Sequence of chain 1.C:
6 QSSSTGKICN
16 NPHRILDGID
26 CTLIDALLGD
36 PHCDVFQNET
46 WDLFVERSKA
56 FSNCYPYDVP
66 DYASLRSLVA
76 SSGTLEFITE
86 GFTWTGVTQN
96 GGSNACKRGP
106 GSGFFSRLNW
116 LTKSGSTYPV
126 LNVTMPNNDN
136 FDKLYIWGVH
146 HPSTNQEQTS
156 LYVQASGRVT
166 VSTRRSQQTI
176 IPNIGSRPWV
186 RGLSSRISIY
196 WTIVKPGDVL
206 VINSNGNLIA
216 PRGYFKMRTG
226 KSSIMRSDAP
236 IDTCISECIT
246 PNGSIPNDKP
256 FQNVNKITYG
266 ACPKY

Binding-site contacts:
Ligand atom C2 contacts residue ASN127 of chain 1.C at 2.2 Å.
Ligand atom C1 contacts residue ASN127 of chain 1.C at 1.4 Å.
Ligand atom O7 contacts residue ASN127 of chain 1.C at 4.2 Å.
Ligand atom C3 contacts residue ASN127 of chain 1.C at 3.6 Å.
Ligand atom O5 contacts residue ASN127 of chain 1.C at 2.3 Å (h-bond).
Ligand atom N2 contacts residue ASN127 of chain 1.C at 2.7 Å (h-bond).
Ligand atom C7 contacts residue ASN127 of chain 1.C at 3.7 Å.
Ligand atom C4 contacts residue ASN127 of chain 1.C at 4.1 Å.
Ligand atom C5 contacts residue ASN127 of chain 1.C at 3.6 Å.

A protein and the small-molecule ligand that binds it are described below.
Small molecule (SMILES): CC(=O)N[C@H]1[C@H](O[C@H]2[C@H](O)[C@@H](NC(C)=O)CO[C@@H]2CO)O[C@H](CO)[C@@H](O)[C@@H]1O